A small-molecule ligand and the protein it binds are described below.
Small molecule (SMILES): CC(=O)N[C@@H]1[C@@H](O)[C@H](O)[C@@H](CO)O[C@H]1O

Sequence of chain 7.H:
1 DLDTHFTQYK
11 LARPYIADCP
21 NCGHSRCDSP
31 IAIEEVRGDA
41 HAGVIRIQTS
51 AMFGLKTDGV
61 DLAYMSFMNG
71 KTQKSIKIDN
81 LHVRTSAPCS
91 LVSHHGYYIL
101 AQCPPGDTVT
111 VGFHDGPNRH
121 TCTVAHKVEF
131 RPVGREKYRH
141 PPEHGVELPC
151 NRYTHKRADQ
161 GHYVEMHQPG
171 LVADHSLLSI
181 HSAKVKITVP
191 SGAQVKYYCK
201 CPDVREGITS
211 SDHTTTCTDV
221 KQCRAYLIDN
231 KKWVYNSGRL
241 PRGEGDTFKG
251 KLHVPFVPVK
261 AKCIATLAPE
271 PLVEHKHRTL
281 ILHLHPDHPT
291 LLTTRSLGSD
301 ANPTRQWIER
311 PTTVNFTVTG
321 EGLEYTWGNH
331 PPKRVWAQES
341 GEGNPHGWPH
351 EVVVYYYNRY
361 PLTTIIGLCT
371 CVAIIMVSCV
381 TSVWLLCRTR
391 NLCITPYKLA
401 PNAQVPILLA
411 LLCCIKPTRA

Binding-site contacts:
Ligand atom C6 contacts residue THR313 of chain 7.H at 4.5 Å.
Ligand atom C7 contacts residue ASN315 of chain 7.H at 3.3 Å.
Ligand atom C4 contacts residue ASN315 of chain 7.H at 4.3 Å.
Ligand atom O5 contacts residue VAL314 of chain 7.H at 3.8 Å.
Ligand atom C2 contacts residue ASN315 of chain 7.H at 2.5 Å.
Ligand atom C1 contacts residue ASN315 of chain 7.H at 1.4 Å.
Ligand atom C3 contacts residue ASN315 of chain 7.H at 3.8 Å.
Ligand atom C8 contacts residue ILE281 of chain 7.H at 4.5 Å (hydrophobic).
Ligand atom O5 contacts residue THR313 of chain 7.H at 4.3 Å.
Ligand atom N2 contacts residue ASN315 of chain 7.H at 2.8 Å (h-bond).
Ligand atom O7 contacts residue ASN315 of chain 7.H at 4.2 Å.
Ligand atom C8 contacts residue ASN315 of chain 7.H at 3.5 Å.
Ligand atom C1 contacts residue VAL314 of chain 7.H at 4.4 Å (hydrophobic).
Ligand atom C6 contacts residue ASN315 of chain 7.H at 4.5 Å.
Ligand atom C5 contacts residue ASN315 of chain 7.H at 3.7 Å.
Ligand atom O5 contacts residue ASN315 of chain 7.H at 2.4 Å (h-bond).